This protein binds this small molecule.
Small molecule (SMILES): CC(=O)N[C@@H]1[C@@H](O)[C@H](O)[C@@H](CO)O[C@H]1O

Sequence of chain 1.A:
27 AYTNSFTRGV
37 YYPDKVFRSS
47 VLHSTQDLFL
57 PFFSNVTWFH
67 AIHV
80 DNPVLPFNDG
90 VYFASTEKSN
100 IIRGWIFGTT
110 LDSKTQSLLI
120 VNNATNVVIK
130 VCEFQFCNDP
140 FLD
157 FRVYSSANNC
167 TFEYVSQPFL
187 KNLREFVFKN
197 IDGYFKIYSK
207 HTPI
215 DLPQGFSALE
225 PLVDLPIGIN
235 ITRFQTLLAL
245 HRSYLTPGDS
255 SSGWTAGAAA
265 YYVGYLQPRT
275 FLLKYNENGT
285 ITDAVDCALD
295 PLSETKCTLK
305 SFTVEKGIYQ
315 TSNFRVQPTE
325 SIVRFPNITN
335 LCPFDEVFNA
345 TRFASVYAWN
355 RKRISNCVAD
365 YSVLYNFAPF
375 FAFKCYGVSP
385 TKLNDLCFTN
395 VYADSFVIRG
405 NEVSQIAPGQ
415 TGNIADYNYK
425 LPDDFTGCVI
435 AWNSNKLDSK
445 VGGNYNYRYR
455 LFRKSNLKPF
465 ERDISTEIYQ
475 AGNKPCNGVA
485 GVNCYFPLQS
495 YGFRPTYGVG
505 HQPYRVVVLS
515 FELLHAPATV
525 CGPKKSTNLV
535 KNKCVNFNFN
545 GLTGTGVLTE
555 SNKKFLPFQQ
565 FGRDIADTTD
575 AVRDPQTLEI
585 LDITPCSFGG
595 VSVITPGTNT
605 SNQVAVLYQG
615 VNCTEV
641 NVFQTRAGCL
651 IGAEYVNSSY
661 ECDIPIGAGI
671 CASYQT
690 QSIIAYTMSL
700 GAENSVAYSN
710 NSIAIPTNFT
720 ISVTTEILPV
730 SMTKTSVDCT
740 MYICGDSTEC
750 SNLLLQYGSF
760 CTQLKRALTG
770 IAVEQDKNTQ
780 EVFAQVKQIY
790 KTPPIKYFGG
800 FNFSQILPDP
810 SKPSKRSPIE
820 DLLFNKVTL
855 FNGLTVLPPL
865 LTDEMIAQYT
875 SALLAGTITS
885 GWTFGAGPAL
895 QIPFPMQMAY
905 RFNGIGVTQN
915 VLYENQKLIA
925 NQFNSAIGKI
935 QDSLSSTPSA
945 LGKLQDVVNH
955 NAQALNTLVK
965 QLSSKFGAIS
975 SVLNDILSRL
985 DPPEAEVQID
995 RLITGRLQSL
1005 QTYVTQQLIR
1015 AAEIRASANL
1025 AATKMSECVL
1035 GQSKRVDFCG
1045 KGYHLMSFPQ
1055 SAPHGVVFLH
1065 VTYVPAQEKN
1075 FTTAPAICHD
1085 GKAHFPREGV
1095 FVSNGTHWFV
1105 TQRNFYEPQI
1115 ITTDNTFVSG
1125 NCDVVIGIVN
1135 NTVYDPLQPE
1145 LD

Binding-site contacts:
Ligand atom N2 contacts residue ASN603 of chain 1.A at 3.2 Å (h-bond).
Ligand atom O3 contacts residue ASN603 of chain 1.A at 4.1 Å.
Ligand atom C5 contacts residue ASN603 of chain 1.A at 4.5 Å.
Ligand atom O5 contacts residue ASN603 of chain 1.A at 3.9 Å.
Ligand atom C3 contacts residue ASN603 of chain 1.A at 4.0 Å.
Ligand atom C8 contacts residue ASN603 of chain 1.A at 4.1 Å.
Ligand atom C4 contacts residue ASN603 of chain 1.A at 3.9 Å.
Ligand atom C7 contacts residue ASN603 of chain 1.A at 3.1 Å.
Ligand atom O7 contacts residue ASN603 of chain 1.A at 2.8 Å (h-bond).
Ligand atom C1 contacts residue ASN603 of chain 1.A at 3.7 Å.
Ligand atom C2 contacts residue ASN603 of chain 1.A at 3.1 Å.